A protein and the small-molecule ligand that binds it are described below.
Small molecule (SMILES): CC(=O)N[C@H]1[C@H](O[C@H]2[C@H](O)[C@@H](NC(C)=O)CO[C@@H]2CO)O[C@H](CO)[C@@H](O[C@@H]2O[C@H](CO)[C@@H](O)[C@H](O)[C@@H]2O)[C@@H]1O

Binding-site contacts:
Ligand atom C5 contacts residue ASN49 of chain 1.E at 3.6 Å.
Ligand atom O5 contacts residue ASN49 of chain 1.E at 2.4 Å (h-bond).
Ligand atom C7 contacts residue ASN49 of chain 1.E at 3.9 Å.
Ligand atom C3 contacts residue ASN49 of chain 1.E at 3.8 Å.
Ligand atom C8 contacts residue LEU53 of chain 1.E at 3.7 Å (hydrophobic).
Ligand atom C8 contacts residue THR51 of chain 1.E at 4.3 Å.
Ligand atom N2 contacts residue ASN49 of chain 1.E at 2.7 Å (h-bond).
Ligand atom C2 contacts residue ASN49 of chain 1.E at 2.4 Å.
Ligand atom C4 contacts residue ASN49 of chain 1.E at 4.2 Å.
Ligand atom O7 contacts residue PRO54 of chain 1.E at 3.1 Å.
Ligand atom C1 contacts residue ASN49 of chain 1.E at 1.4 Å.
Ligand atom C1 contacts residue THR51 of chain 1.E at 4.4 Å.
Ligand atom C7 contacts residue PRO54 of chain 1.E at 4.2 Å (hydrophobic).

Sequence of chain 1.E:
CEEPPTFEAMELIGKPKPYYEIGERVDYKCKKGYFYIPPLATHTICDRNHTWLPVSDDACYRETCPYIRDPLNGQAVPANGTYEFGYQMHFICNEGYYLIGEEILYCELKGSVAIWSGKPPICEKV